Sequence of chain 1.B:
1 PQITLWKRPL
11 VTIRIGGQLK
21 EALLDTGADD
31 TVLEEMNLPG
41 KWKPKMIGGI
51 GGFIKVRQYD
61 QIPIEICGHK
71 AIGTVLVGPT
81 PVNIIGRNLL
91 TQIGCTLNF

Binding-site contacts:
Ligand atom C36 contacts residue PRO81 of chain 1.B at 3.7 Å (hydrophobic).
Ligand atom C31 contacts residue GLY48 of chain 1.A at 3.2 Å.
Ligand atom O18 contacts residue GLY27 of chain 1.A at 3.3 Å.
Ligand atom C25 contacts residue ALA28 of chain 1.A at 3.8 Å (hydrophobic).
Ligand atom C7 contacts residue ASP30 of chain 1.B at 3.6 Å.
Ligand atom C15 contacts residue GLY27 of chain 1.B at 3.7 Å.
Ligand atom C4 contacts residue GLY48 of chain 1.B at 3.3 Å.
Ligand atom O26 contacts residue ASP30 of chain 1.A at 3.1 Å (salt-bridge).
Ligand atom O26 contacts residue ASP29 of chain 1.A at 3.1 Å (salt-bridge).
Ligand atom O1 contacts residue ASP30 of chain 1.B at 3.2 Å (salt-bridge).
Ligand atom C36 contacts residue GLY49 of chain 1.A at 3.6 Å.
Ligand atom C7 contacts residue ALA28 of chain 1.B at 3.6 Å (hydrophobic).
Ligand atom O23 contacts residue ALA28 of chain 1.A at 3.5 Å.
Ligand atom O18 contacts residue ASP25 of chain 1.A at 2.6 Å (salt-bridge).
Ligand atom O9 contacts residue ILE50 of chain 1.A at 3.4 Å.
Ligand atom N20 contacts residue GLY27 of chain 1.A at 3.2 Å (h-bond).
Ligand atom C7 contacts residue VAL32 of chain 1.B at 3.4 Å (hydrophobic).
Ligand atom O10 contacts residue ILE84 of chain 1.B at 3.4 Å.
Ligand atom C30 contacts residue GLY48 of chain 1.A at 3.1 Å.
Ligand atom O26 contacts residue ALA28 of chain 1.A at 3.6 Å.
Ligand atom C27 contacts residue ASP30 of chain 1.A at 3.7 Å.
Ligand atom C17 contacts residue ASP25 of chain 1.B at 3.3 Å.
Ligand atom C33 contacts residue GLY27 of chain 1.A at 3.4 Å.
Ligand atom C32 contacts residue ASP25 of chain 1.B at 3.4 Å.
Ligand atom C16 contacts residue ASP25 of chain 1.B at 3.2 Å.
Ligand atom C35 contacts residue VAL82 of chain 1.B at 3.6 Å (hydrophobic).
Ligand atom C33 contacts residue VAL82 of chain 1.B at 3.6 Å (hydrophobic).
Ligand atom C34 contacts residue VAL82 of chain 1.B at 3.5 Å (hydrophobic).
Ligand atom C6 contacts residue ALA28 of chain 1.B at 3.6 Å (hydrophobic).
Ligand atom C36 contacts residue ILE50 of chain 1.A at 3.5 Å (hydrophobic).
Ligand atom C25 contacts residue ASP30 of chain 1.A at 3.7 Å.
Ligand atom O9 contacts residue GLY49 of chain 1.B at 3.3 Å.
Ligand atom O18 contacts residue ASP25 of chain 1.B at 2.5 Å (salt-bridge).
Ligand atom O1 contacts residue ASP29 of chain 1.B at 3.6 Å.
Ligand atom C12 contacts residue GLY27 of chain 1.B at 3.6 Å.
Ligand atom C32 contacts residue GLY27 of chain 1.A at 3.6 Å.
Ligand atom C17 contacts residue ASP25 of chain 1.A at 3.5 Å.
Ligand atom O8 contacts residue ASP29 of chain 1.A at 2.9 Å (salt-bridge).
Ligand atom C27 contacts residue ASP29 of chain 1.A at 3.6 Å.
Ligand atom C29 contacts residue GLY27 of chain 1.A at 3.6 Å.

Sequence of chain 1.A:
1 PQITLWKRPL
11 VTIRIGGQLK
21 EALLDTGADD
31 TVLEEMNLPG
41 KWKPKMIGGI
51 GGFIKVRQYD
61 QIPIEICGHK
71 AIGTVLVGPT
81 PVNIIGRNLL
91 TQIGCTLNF

The protein below binds the small molecule below.
Small molecule (SMILES): CCC(CC)CN(C[C@@H](O)[C@H](Cc1ccccc1)NC(=O)O[C@H]1CO[C@H]2OCC[C@H]21)S(=O)(=O)c1ccc(CO)cc1